Binding-site contacts:
Ligand atom C6 contacts residue MET107 of chain 3.A at 4.2 Å (hydrophobic).
Ligand atom C3 contacts residue ASN75 of chain 3.A at 4.0 Å.
Ligand atom O5 contacts residue MET107 of chain 3.A at 3.5 Å.
Ligand atom O7 contacts residue HIS74 of chain 3.A at 4.2 Å.
Ligand atom O5 contacts residue ASN75 of chain 3.A at 2.3 Å (h-bond).
Ligand atom C1 contacts residue ASN75 of chain 3.A at 1.5 Å.
Ligand atom N2 contacts residue THR77 of chain 3.A at 4.1 Å.
Ligand atom C8 contacts residue ASN75 of chain 3.A at 3.3 Å.
Ligand atom C5 contacts residue MET107 of chain 3.A at 4.2 Å (hydrophobic).
Ligand atom C2 contacts residue ASN75 of chain 3.A at 2.7 Å.
Ligand atom C4 contacts residue ASN75 of chain 3.A at 4.4 Å.
Ligand atom C1 contacts residue THR77 of chain 3.A at 4.2 Å.
Ligand atom O7 contacts residue ASN75 of chain 3.A at 3.5 Å (h-bond).
Ligand atom C7 contacts residue ASN75 of chain 3.A at 3.5 Å.
Ligand atom N2 contacts residue ASN75 of chain 3.A at 3.1 Å (h-bond).
Ligand atom C5 contacts residue ASN75 of chain 3.A at 3.6 Å.
Ligand atom C1 contacts residue MET107 of chain 3.A at 4.3 Å (hydrophobic).

Sequence of chain 3.A:
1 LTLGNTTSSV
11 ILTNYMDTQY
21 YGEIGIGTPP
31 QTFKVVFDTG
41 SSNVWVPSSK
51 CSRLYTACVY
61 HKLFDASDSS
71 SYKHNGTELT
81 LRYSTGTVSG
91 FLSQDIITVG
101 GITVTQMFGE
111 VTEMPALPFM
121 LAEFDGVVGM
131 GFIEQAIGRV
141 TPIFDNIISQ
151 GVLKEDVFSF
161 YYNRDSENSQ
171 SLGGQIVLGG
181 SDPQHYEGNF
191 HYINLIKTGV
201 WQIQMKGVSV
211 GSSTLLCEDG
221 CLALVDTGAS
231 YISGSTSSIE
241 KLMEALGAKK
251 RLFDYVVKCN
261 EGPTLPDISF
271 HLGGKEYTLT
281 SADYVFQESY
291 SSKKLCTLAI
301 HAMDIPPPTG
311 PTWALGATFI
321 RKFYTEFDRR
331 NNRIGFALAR

A protein and the small-molecule ligand that binds it are described below.
Small molecule (SMILES): CC(=O)N[C@@H]1[C@@H](O)[C@H](O)[C@@H](CO)O[C@H]1O